A small-molecule ligand and the protein it binds are described below.
Small molecule (SMILES): CC[C@H](C)[C@H](NC(=O)[C@@H](N)CC(=O)O)C(=O)N[C@@H](CC(N)=O)C(=O)N[C@@H](Cc1ccccc1)C(=O)N[C@@H](CO)C(=O)N[C@@H](CO)C(=O)N[C@H](C=O)CC(C)C

Sequence of chain 9.X:
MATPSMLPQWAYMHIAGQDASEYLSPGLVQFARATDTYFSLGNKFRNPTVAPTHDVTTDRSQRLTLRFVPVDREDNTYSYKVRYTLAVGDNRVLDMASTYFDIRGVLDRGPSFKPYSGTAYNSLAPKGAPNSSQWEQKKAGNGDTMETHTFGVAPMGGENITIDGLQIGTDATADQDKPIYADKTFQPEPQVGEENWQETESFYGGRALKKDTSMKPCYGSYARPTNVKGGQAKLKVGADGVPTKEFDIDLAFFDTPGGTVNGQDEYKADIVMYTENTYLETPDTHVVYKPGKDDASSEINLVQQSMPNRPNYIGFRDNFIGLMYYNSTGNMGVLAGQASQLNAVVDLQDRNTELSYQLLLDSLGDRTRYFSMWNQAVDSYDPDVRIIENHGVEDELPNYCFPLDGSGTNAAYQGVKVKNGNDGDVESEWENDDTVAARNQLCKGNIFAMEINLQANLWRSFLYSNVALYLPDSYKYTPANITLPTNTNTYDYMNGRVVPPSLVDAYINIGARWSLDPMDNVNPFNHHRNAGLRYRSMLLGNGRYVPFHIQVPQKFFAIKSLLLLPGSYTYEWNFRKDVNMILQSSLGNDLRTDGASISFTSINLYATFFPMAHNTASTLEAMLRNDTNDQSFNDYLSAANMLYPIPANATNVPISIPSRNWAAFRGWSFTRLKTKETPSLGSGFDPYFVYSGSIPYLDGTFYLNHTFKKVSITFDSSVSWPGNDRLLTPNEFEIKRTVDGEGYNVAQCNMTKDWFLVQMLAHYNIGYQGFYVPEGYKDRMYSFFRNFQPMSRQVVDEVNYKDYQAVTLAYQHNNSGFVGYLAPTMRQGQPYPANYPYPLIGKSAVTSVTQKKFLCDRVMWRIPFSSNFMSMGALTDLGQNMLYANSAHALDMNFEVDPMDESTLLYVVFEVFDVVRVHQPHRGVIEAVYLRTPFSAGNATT

Sequence of chain 9.V:
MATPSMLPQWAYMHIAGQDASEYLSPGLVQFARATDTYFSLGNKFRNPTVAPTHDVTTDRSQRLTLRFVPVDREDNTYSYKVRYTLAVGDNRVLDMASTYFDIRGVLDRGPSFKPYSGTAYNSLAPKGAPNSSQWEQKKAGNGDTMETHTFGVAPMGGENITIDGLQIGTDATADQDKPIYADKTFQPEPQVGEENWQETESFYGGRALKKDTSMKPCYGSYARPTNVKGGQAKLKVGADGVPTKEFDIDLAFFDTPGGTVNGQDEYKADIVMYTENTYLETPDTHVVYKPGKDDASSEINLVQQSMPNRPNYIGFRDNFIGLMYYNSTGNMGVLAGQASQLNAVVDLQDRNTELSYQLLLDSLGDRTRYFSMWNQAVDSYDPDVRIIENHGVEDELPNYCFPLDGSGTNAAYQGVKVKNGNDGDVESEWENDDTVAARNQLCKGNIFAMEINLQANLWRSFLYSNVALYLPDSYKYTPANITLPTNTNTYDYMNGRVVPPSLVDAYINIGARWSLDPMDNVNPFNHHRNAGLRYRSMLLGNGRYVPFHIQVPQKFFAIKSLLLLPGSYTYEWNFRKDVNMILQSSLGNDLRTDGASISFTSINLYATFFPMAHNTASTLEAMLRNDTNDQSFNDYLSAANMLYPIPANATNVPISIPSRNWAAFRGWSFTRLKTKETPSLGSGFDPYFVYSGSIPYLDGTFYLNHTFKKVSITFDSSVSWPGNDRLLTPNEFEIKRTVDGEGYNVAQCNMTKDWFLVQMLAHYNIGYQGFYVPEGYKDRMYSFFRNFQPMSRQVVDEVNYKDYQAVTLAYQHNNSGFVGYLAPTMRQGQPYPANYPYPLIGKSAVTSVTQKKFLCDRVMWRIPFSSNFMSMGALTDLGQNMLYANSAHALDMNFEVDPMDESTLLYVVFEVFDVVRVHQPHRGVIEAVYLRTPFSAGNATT

Binding-site contacts:
Ligand atom O contacts residue ARG46 of chain 9.V at 3.9 Å.
Ligand atom C contacts residue ASN634 of chain 9.X at 3.8 Å.
Ligand atom OD2 contacts residue PRO864 of chain 9.X at 3.6 Å.
Ligand atom N contacts residue SER871 of chain 9.X at 3.6 Å.
Ligand atom ND2 contacts residue THR49 of chain 9.V at 3.9 Å.
Ligand atom CD1 contacts residue ARG33 of chain 9.V at 3.8 Å.
Ligand atom CA contacts residue ARG666 of chain 9.X at 3.6 Å.
Ligand atom CG contacts residue GLY667 of chain 9.X at 3.7 Å.
Ligand atom N contacts residue GLY873 of chain 9.X at 3.8 Å.
Ligand atom CB contacts residue PHE913 of chain 9.X at 3.9 Å (hydrophobic).
Ligand atom OD2 contacts residue GLU911 of chain 9.X at 3.4 Å (salt-bridge).
Ligand atom N contacts residue ARG46 of chain 9.V at 3.9 Å.
Ligand atom CD2 contacts residue ALA20 of chain 9.V at 3.8 Å (hydrophobic).
Ligand atom OD1 contacts residue GLY667 of chain 9.X at 3.3 Å (h-bond).
Ligand atom CG contacts residue ASN634 of chain 9.X at 3.9 Å.
Ligand atom CD1 contacts residue ARG46 of chain 9.V at 3.9 Å.
Ligand atom CB contacts residue GLY42 of chain 9.V at 3.7 Å.
Ligand atom CD1 contacts residue SER21 of chain 9.V at 3.4 Å.
Ligand atom CB contacts residue ARG666 of chain 9.X at 3.9 Å.
Ligand atom OG contacts residue ARG46 of chain 9.V at 3.2 Å.
Ligand atom CB contacts residue ALA874 of chain 9.X at 3.9 Å (hydrophobic).
Ligand atom O contacts residue ASN634 of chain 9.X at 3.0 Å (h-bond).
Ligand atom OD1 contacts residue ARG666 of chain 9.X at 3.7 Å.
Ligand atom N contacts residue ARG666 of chain 9.X at 3.4 Å (salt-bridge).
Ligand atom N contacts residue ARG666 of chain 9.X at 3.4 Å.
Ligand atom OG contacts residue PHE45 of chain 9.V at 3.3 Å (h-bond).
Ligand atom CB contacts residue ASN47 of chain 9.V at 3.7 Å.
Ligand atom CE1 contacts residue ARG46 of chain 9.V at 3.7 Å.
Ligand atom OD1 contacts residue ASN634 of chain 9.X at 3.2 Å (h-bond).
Ligand atom CB contacts residue GLU911 of chain 9.X at 3.6 Å.
Ligand atom CD1 contacts residue ARG666 of chain 9.X at 3.9 Å.
Ligand atom C contacts residue ARG666 of chain 9.X at 3.7 Å.
Ligand atom CG contacts residue GLU911 of chain 9.X at 3.5 Å.
Ligand atom N contacts residue ALA874 of chain 9.X at 3.8 Å.
Ligand atom CG2 contacts residue TYR636 of chain 9.X at 3.8 Å (hydrophobic).
Ligand atom O contacts residue ALA874 of chain 9.X at 3.7 Å.
Ligand atom N contacts residue GLY42 of chain 9.V at 3.5 Å (h-bond).
Ligand atom OD2 contacts residue GLY667 of chain 9.X at 3.7 Å.
Ligand atom O contacts residue GLY42 of chain 9.V at 3.5 Å.
Ligand atom O contacts residue ASN43 of chain 9.V at 3.6 Å.